Binding-site contacts:
Ligand atom C1 contacts residue TRP23 of chain 1.A at 4.1 Å (hydrophobic).
Ligand atom C8 contacts residue ASN20 of chain 1.A at 4.4 Å.
Ligand atom O6 contacts residue ALA19 of chain 1.A at 4.0 Å.
Ligand atom C2 contacts residue ASN20 of chain 1.A at 2.5 Å.
Ligand atom O5 contacts residue ALA19 of chain 1.A at 3.9 Å.
Ligand atom O5 contacts residue TRP23 of chain 1.A at 4.0 Å.
Ligand atom O7 contacts residue ASN20 of chain 1.A at 3.2 Å (h-bond).
Ligand atom C5 contacts residue ASN20 of chain 1.A at 3.6 Å.
Ligand atom C6 contacts residue TRP23 of chain 1.A at 3.6 Å (hydrophobic).
Ligand atom C5 contacts residue TRP23 of chain 1.A at 3.6 Å (hydrophobic).
Ligand atom C3 contacts residue ASN20 of chain 1.A at 3.8 Å.
Ligand atom C1 contacts residue ASN20 of chain 1.A at 1.4 Å.
Ligand atom O4 contacts residue TRP23 of chain 1.A at 4.3 Å.
Ligand atom C4 contacts residue ASN20 of chain 1.A at 4.3 Å.
Ligand atom N2 contacts residue ASN20 of chain 1.A at 2.9 Å (h-bond).
Ligand atom C7 contacts residue ASN20 of chain 1.A at 3.2 Å.
Ligand atom C6 contacts residue ALA19 of chain 1.A at 4.3 Å (hydrophobic).
Ligand atom O5 contacts residue ASN20 of chain 1.A at 2.4 Å (h-bond).

Sequence of chain 1.A:
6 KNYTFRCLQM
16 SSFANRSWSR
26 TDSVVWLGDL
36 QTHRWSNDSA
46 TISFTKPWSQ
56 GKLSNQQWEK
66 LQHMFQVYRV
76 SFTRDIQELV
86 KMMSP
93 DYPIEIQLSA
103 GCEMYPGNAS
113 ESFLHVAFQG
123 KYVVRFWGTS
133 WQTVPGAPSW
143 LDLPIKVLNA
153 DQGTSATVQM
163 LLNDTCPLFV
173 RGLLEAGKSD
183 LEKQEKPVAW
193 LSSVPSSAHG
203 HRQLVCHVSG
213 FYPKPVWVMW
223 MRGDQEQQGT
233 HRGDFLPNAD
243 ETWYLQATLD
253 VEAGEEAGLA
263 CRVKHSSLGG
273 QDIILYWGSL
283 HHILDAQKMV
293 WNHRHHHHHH

A small-molecule ligand and the protein it binds are described below.
Small molecule (SMILES): CC(=O)N[C@H]1CO[C@H](CO)[C@@H](O[C@@H]2O[C@H](CO)[C@@H](O)[C@H](O)[C@H]2N)[C@@H]1O